Binding-site contacts:
Ligand atom O11 contacts residue TRP370 of chain 1.B at 2.9 Å (h-bond).
Ligand atom C9 contacts residue PRO336 of chain 1.B at 4.0 Å (hydrophobic).
Ligand atom C7 contacts residue PRO336 of chain 1.B at 3.7 Å (hydrophobic).
Ligand atom C17 contacts residue TRP364 of chain 1.B at 3.4 Å (hydrophobic).
Ligand atom C12 contacts residue TRP364 of chain 1.B at 3.6 Å (hydrophobic).
Ligand atom O20 contacts residue SER363 of chain 1.B at 3.9 Å.
Ligand atom C1 contacts residue GLN7 of chain 1.C at 3.3 Å.
Ligand atom O19 contacts residue PRO336 of chain 1.B at 3.4 Å.
Ligand atom N16 contacts residue HIS362 of chain 1.B at 2.8 Å (h-bond).
Ligand atom C2 contacts residue CYS8 of chain 1.C at 3.8 Å (hydrophobic).
Ligand atom C2 contacts residue GLY12 of chain 1.C at 3.5 Å.
Ligand atom C15 contacts residue HIS362 of chain 1.B at 3.4 Å.
Ligand atom C3 contacts residue GLY12 of chain 1.C at 3.5 Å.
Ligand atom O13 contacts residue ASN335 of chain 1.B at 3.0 Å (h-bond).
Ligand atom C2 contacts residue HIS337 of chain 1.B at 3.9 Å.
Ligand atom C7 contacts residue ASN335 of chain 1.B at 3.6 Å.
Ligand atom N8 contacts residue PRO336 of chain 1.B at 3.9 Å.
Ligand atom C15 contacts residue TRP364 of chain 1.B at 3.2 Å (hydrophobic).
Ligand atom C2 contacts residue GLN7 of chain 1.C at 3.7 Å.
Ligand atom O19 contacts residue TRP364 of chain 1.B at 3.1 Å (h-bond).
Ligand atom C14 contacts residue TRP384 of chain 1.B at 3.6 Å (hydrophobic).
Ligand atom O20 contacts residue PHE386 of chain 1.B at 3.2 Å.
Ligand atom O19 contacts residue HIS362 of chain 1.B at 3.0 Å (h-bond).
Ligand atom C17 contacts residue SER363 of chain 1.B at 3.9 Å.
Ligand atom O19 contacts residue ASN335 of chain 1.B at 3.4 Å.
Ligand atom C4 contacts residue PRO336 of chain 1.B at 3.6 Å (hydrophobic).
Ligand atom N16 contacts residue TRP364 of chain 1.B at 3.1 Å.
Ligand atom C17 contacts residue HIS362 of chain 1.B at 3.9 Å.
Ligand atom C5 contacts residue TRP370 of chain 1.B at 3.7 Å (hydrophobic).
Ligand atom C18 contacts residue TRP370 of chain 1.B at 3.2 Å (hydrophobic).
Ligand atom N10 contacts residue TRP370 of chain 1.B at 3.1 Å.
Ligand atom C9 contacts residue TRP370 of chain 1.B at 3.5 Å (hydrophobic).
Ligand atom O19 contacts residue VAL334 of chain 1.B at 3.7 Å.
Ligand atom O20 contacts residue TRP364 of chain 1.B at 3.1 Å (h-bond).
Ligand atom C6 contacts residue TRP370 of chain 1.B at 3.6 Å (hydrophobic).
Ligand atom C5 contacts residue PRO336 of chain 1.B at 3.8 Å (hydrophobic).
Ligand atom N16 contacts residue SER363 of chain 1.B at 3.9 Å.
Ligand atom O11 contacts residue GLU361 of chain 1.B at 3.0 Å (salt-bridge).
Ligand atom N10 contacts residue GLU361 of chain 1.B at 3.5 Å (salt-bridge).
Ligand atom C3 contacts residue ASN335 of chain 1.B at 3.8 Å.

Sequence of chain 1.C:
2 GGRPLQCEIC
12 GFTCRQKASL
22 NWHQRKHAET

This small molecule binds to this protein.
Small molecule (SMILES): Nc1cccc2c1C(=O)N([C@H]1CCC(=O)NC1=O)C2=O

Sequence of chain 1.B:
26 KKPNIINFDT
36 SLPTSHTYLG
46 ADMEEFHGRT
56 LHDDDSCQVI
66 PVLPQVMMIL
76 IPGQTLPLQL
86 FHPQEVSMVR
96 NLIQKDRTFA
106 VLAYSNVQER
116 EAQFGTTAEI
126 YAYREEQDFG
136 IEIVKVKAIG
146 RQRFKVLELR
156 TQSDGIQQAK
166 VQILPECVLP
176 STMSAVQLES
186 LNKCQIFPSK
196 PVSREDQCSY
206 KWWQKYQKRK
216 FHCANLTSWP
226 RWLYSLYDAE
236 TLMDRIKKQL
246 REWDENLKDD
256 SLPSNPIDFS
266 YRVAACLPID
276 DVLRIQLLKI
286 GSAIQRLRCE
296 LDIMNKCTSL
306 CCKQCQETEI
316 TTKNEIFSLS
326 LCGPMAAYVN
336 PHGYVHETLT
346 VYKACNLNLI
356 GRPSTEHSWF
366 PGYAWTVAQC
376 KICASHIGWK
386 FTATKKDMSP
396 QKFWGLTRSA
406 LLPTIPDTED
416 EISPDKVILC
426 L